Binding-site contacts:
Ligand atom O5 contacts residue ASN12 of chain 30.J at 2.7 Å (h-bond).
Ligand atom C7 contacts residue ASN12 of chain 30.J at 3.9 Å.
Ligand atom N2 contacts residue ASN12 of chain 30.J at 3.8 Å.
Ligand atom C5 contacts residue ASN12 of chain 30.J at 4.1 Å.
Ligand atom C2 contacts residue ASN12 of chain 30.J at 3.2 Å.
Ligand atom O7 contacts residue ASN12 of chain 30.J at 3.7 Å.
Ligand atom C1 contacts residue ASN12 of chain 30.J at 2.1 Å.

Sequence of chain 30.J:
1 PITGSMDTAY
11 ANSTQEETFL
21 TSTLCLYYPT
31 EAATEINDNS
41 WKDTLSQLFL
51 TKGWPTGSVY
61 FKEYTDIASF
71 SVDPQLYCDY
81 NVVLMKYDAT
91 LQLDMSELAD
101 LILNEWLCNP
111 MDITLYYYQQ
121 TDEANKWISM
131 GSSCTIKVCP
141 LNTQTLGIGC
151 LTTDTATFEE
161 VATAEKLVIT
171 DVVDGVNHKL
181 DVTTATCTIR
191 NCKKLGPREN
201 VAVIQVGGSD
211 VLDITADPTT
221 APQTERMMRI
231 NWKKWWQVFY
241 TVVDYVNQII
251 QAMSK

The protein below binds the small molecule below.
Small molecule (SMILES): CC(=O)N[C@H]1[C@H](O[C@H]2[C@H](O)[C@@H](NC(C)=O)CO[C@@H]2CO)O[C@H](CO)[C@@H](O)[C@@H]1O